This protein binds this small molecule.
Small molecule (SMILES): CC(C)Cc1ccc([C@H](C)C(=O)O)cc1

Binding-site contacts:
Ligand atom C3 contacts residue SER499 of chain 1.A at 3.6 Å.
Ligand atom C7 contacts residue VAL318 of chain 1.A at 3.8 Å (hydrophobic).
Ligand atom C1 contacts residue TYR324 of chain 1.A at 3.4 Å (hydrophobic).
Ligand atom C8 contacts residue VAL318 of chain 1.A at 3.6 Å (hydrophobic).
Ligand atom C2 contacts residue SER499 of chain 1.A at 4.1 Å.
Ligand atom O1 contacts residue ALA496 of chain 1.A at 3.4 Å.
Ligand atom C13 contacts residue VAL318 of chain 1.A at 3.4 Å (hydrophobic).
Ligand atom C4 contacts residue GLY495 of chain 1.A at 4.0 Å.
Ligand atom C9 contacts residue SER322 of chain 1.A at 4.1 Å.
Ligand atom O1 contacts residue VAL85 of chain 1.A at 3.8 Å.
Ligand atom C5 contacts residue TRP356 of chain 1.A at 3.9 Å (hydrophobic).
Ligand atom C12 contacts residue VAL318 of chain 1.A at 3.6 Å (hydrophobic).
Ligand atom C13 contacts residue ALA496 of chain 1.A at 3.6 Å (hydrophobic).
Ligand atom O1 contacts residue LEU500 of chain 1.A at 3.7 Å.
Ligand atom C5 contacts residue TYR354 of chain 1.A at 4.0 Å (hydrophobic).
Ligand atom C5 contacts residue GLY495 of chain 1.A at 3.9 Å.
Ligand atom C2 contacts residue LEU321 of chain 1.A at 4.0 Å (hydrophobic).
Ligand atom O1 contacts residue ARG89 of chain 1.A at 3.0 Å (salt-bridge).
Ligand atom C12 contacts residue SER499 of chain 1.A at 4.2 Å.
Ligand atom C11 contacts residue VAL318 of chain 1.A at 4.0 Å (hydrophobic).
Ligand atom C9 contacts residue VAL318 of chain 1.A at 4.0 Å (hydrophobic).
Ligand atom C7 contacts residue TYR324 of chain 1.A at 4.0 Å (hydrophobic).
Ligand atom C6 contacts residue TYR324 of chain 1.A at 3.5 Å (hydrophobic).
Ligand atom C10 contacts residue VAL318 of chain 1.A at 4.2 Å (hydrophobic).
Ligand atom C4 contacts residue VAL492 of chain 1.A at 3.8 Å (hydrophobic).
Ligand atom C7 contacts residue VAL85 of chain 1.A at 4.2 Å (hydrophobic).
Ligand atom C7 contacts residue LEU328 of chain 1.A at 3.9 Å (hydrophobic).
Ligand atom C4 contacts residue MET491 of chain 1.A at 3.8 Å (hydrophobic).
Ligand atom O2 contacts residue TYR324 of chain 1.A at 2.4 Å (h-bond).
Ligand atom C1 contacts residue ALA496 of chain 1.A at 3.9 Å (hydrophobic).
Ligand atom C5 contacts residue SER499 of chain 1.A at 3.4 Å.
Ligand atom C6 contacts residue VAL318 of chain 1.A at 4.2 Å (hydrophobic).
Ligand atom C4 contacts residue ALA496 of chain 1.A at 4.0 Å (hydrophobic).
Ligand atom C1 contacts residue ARG89 of chain 1.A at 3.8 Å.
Ligand atom C12 contacts residue ALA496 of chain 1.A at 3.7 Å (hydrophobic).
Ligand atom C3 contacts residue ALA496 of chain 1.A at 3.8 Å (hydrophobic).
Ligand atom C3 contacts residue GLY495 of chain 1.A at 3.6 Å.
Ligand atom C13 contacts residue LEU500 of chain 1.A at 4.3 Å (hydrophobic).
Ligand atom O2 contacts residue ARG89 of chain 1.A at 3.0 Å (salt-bridge).
Ligand atom C8 contacts residue ALA496 of chain 1.A at 4.0 Å (hydrophobic).

Sequence of chain 1.A:
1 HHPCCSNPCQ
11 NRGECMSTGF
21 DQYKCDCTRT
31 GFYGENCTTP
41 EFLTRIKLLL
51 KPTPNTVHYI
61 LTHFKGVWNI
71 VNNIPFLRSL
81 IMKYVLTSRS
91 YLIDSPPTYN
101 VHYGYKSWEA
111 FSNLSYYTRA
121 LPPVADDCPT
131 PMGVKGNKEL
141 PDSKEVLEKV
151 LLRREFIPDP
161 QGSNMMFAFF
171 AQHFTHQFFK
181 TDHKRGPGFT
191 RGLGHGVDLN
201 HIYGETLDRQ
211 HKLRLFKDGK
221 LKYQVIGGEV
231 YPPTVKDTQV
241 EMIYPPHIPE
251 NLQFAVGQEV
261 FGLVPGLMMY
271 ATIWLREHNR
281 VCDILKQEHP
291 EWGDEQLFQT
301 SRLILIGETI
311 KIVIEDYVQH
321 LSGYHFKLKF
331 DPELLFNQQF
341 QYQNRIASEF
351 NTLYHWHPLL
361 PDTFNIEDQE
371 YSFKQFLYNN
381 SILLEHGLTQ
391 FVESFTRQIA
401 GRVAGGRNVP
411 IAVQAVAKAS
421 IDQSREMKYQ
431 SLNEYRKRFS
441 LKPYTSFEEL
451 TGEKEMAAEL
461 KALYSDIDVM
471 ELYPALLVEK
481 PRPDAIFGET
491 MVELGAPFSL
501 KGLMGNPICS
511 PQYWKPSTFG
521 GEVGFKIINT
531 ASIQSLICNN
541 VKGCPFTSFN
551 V